Sequence of chain 1.A:
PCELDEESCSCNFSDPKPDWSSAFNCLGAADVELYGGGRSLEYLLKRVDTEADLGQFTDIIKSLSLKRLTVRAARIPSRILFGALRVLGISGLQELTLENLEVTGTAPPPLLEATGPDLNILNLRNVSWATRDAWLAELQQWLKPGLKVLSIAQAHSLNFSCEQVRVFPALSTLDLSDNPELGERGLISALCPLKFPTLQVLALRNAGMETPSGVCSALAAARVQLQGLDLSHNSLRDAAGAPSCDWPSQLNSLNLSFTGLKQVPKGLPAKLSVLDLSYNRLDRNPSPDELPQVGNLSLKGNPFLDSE

This small molecule binds to this protein.
Small molecule (SMILES): CC(=O)N[C@H]1[C@H](O[C@H]2[C@H](O)[C@@H](NC(C)=O)CO[C@@H]2CO)O[C@H](CO)[C@@H](O)[C@@H]1O

Binding-site contacts:
Ligand atom C6 contacts residue ASN104 of chain 1.A at 3.5 Å.
Ligand atom C5 contacts residue ASN104 of chain 1.A at 4.5 Å.
Ligand atom C2 contacts residue ASN104 of chain 1.A at 3.4 Å.
Ligand atom O6 contacts residue LEU105 of chain 1.A at 4.2 Å.
Ligand atom C5 contacts residue GLY42 of chain 1.A at 4.4 Å.
Ligand atom O6 contacts residue ASN104 of chain 1.A at 4.4 Å.
Ligand atom O7 contacts residue ASN130 of chain 1.A at 3.5 Å (h-bond).
Ligand atom C7 contacts residue ASN104 of chain 1.A at 3.8 Å.
Ligand atom N2 contacts residue ASN104 of chain 1.A at 4.0 Å.
Ligand atom C7 contacts residue GLU106 of chain 1.A at 4.3 Å.
Ligand atom C8 contacts residue GLU106 of chain 1.A at 4.0 Å.
Ligand atom N2 contacts residue ASN130 of chain 1.A at 2.8 Å (h-bond).
Ligand atom O6 contacts residue GLU106 of chain 1.A at 3.5 Å.
Ligand atom O4 contacts residue GLY42 of chain 1.A at 4.1 Å.
Ligand atom C6 contacts residue GLY42 of chain 1.A at 4.5 Å.
Ligand atom C3 contacts residue ASN130 of chain 1.A at 3.8 Å.
Ligand atom C1 contacts residue ASN104 of chain 1.A at 3.3 Å.
Ligand atom C8 contacts residue GLN158 of chain 1.A at 4.2 Å.
Ligand atom O5 contacts residue ASN104 of chain 1.A at 3.4 Å (h-bond).
Ligand atom O7 contacts residue ASN104 of chain 1.A at 3.1 Å (h-bond).
Ligand atom O6 contacts residue ALA77 of chain 1.A at 4.5 Å.
Ligand atom C7 contacts residue ASN130 of chain 1.A at 3.3 Å.
Ligand atom C2 contacts residue ASN130 of chain 1.A at 2.4 Å.
Ligand atom O5 contacts residue ASN130 of chain 1.A at 2.4 Å (h-bond).
Ligand atom C8 contacts residue ASN130 of chain 1.A at 4.4 Å.
Ligand atom C6 contacts residue LEU105 of chain 1.A at 4.5 Å (hydrophobic).
Ligand atom N2 contacts residue GLU106 of chain 1.A at 3.7 Å.
Ligand atom C5 contacts residue ASN130 of chain 1.A at 3.7 Å.
Ligand atom C4 contacts residue ASN130 of chain 1.A at 4.2 Å.
Ligand atom C1 contacts residue ASN130 of chain 1.A at 1.4 Å.
Ligand atom O6 contacts residue GLY42 of chain 1.A at 3.9 Å.
Ligand atom O6 contacts residue GLY41 of chain 1.A at 4.2 Å.